A small-molecule ligand and the protein it binds are described below.
Small molecule (SMILES): NC(=O)CN1C(=O)CCC1=O

Binding-site contacts:
Ligand atom C07 contacts residue GLU12 of chain 1.V at 3.5 Å.
Ligand atom C06 contacts residue CYS8 of chain 1.V at 2.4 Å (hydrophobic).
Ligand atom O09 contacts residue THR11 of chain 1.V at 3.6 Å.
Ligand atom C02 contacts residue LYS22 of chain 1.U at 2.4 Å.
Ligand atom N04 contacts residue GLU12 of chain 1.V at 4.4 Å.
Ligand atom O09 contacts residue CYS8 of chain 1.V at 2.7 Å (h-bond).
Ligand atom O09 contacts residue GLU12 of chain 1.V at 3.3 Å.
Ligand atom C07 contacts residue CYS8 of chain 1.V at 1.8 Å (hydrophobic).
Ligand atom C03 contacts residue GLN15 of chain 1.V at 4.5 Å.
Ligand atom N04 contacts residue CYS8 of chain 1.V at 3.5 Å (h-bond).
Ligand atom N04 contacts residue LYS22 of chain 1.U at 4.0 Å.
Ligand atom C08 contacts residue CYS8 of chain 1.V at 2.4 Å (hydrophobic).
Ligand atom C03 contacts residue LYS22 of chain 1.U at 2.9 Å.
Ligand atom N01 contacts residue LYS22 of chain 1.U at 1.8 Å.
Ligand atom C05 contacts residue CYS8 of chain 1.V at 3.5 Å (hydrophobic).
Ligand atom C08 contacts residue GLU12 of chain 1.V at 3.6 Å.
Ligand atom O11 contacts residue LYS22 of chain 1.U at 3.3 Å.
Ligand atom C06 contacts residue GLU12 of chain 1.V at 4.5 Å.

Sequence of chain 1.U:
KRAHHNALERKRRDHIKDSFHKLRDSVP

Sequence of chain 1.V:
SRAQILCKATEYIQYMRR